The small molecule below binds the protein below.
Small molecule (SMILES): Nc1nc2c(c(-c3c(Cl)cc(Cl)cc3OCCCC(F)(F)F)n1)CN(C(=O)NC1CCC1)C2

Sequence of chain 1.A:
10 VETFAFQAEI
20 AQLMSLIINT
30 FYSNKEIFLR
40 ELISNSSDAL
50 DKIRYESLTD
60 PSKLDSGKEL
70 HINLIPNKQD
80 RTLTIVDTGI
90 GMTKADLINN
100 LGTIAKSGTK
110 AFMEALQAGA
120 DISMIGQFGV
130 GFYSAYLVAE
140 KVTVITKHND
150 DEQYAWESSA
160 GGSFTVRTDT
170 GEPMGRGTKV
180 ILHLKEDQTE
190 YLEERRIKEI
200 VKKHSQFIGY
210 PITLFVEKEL

Binding-site contacts:
Ligand atom O27 contacts residue ASN99 of chain 1.A at 2.7 Å (h-bond).
Ligand atom C5 contacts residue ASP95 of chain 1.A at 3.2 Å.
Ligand atom C7 contacts residue MET91 of chain 1.A at 3.7 Å (hydrophobic).
Ligand atom N23 contacts residue ALA48 of chain 1.A at 3.5 Å.
Ligand atom N25 contacts residue GLY90 of chain 1.A at 3.1 Å (h-bond).
Ligand atom CL33 contacts residue LEU100 of chain 1.A at 3.6 Å.
Ligand atom F31 contacts residue ALA48 of chain 1.A at 3.0 Å.
Ligand atom C2 contacts residue PHE131 of chain 1.A at 3.5 Å (hydrophobic).
Ligand atom O28 contacts residue ASN44 of chain 1.A at 3.8 Å.
Ligand atom O27 contacts residue MET91 of chain 1.A at 3.9 Å.
Ligand atom N22 contacts residue SER45 of chain 1.A at 3.6 Å.
Ligand atom N26 contacts residue MET91 of chain 1.A at 3.3 Å.
Ligand atom CL32 contacts residue TYR132 of chain 1.A at 3.8 Å.
Ligand atom N25 contacts residue MET91 of chain 1.A at 3.5 Å.
Ligand atom N23 contacts residue THR177 of chain 1.A at 3.7 Å.
Ligand atom CL33 contacts residue MET91 of chain 1.A at 3.7 Å.
Ligand atom F29 contacts residue ASP47 of chain 1.A at 3.5 Å.
Ligand atom C2 contacts residue LEU100 of chain 1.A at 3.5 Å (hydrophobic).
Ligand atom F29 contacts residue LYS51 of chain 1.A at 3.6 Å.
Ligand atom CL32 contacts residue PHE131 of chain 1.A at 3.3 Å.
Ligand atom C12 contacts residue ASN44 of chain 1.A at 3.8 Å.
Ligand atom C5 contacts residue HIS147 of chain 1.A at 3.8 Å.
Ligand atom C11 contacts residue PHE131 of chain 1.A at 3.5 Å (hydrophobic).
Ligand atom C20 contacts residue MET91 of chain 1.A at 3.3 Å (hydrophobic).
Ligand atom C19 contacts residue ASP95 of chain 1.A at 3.7 Å.
Ligand atom C19 contacts residue GLY90 of chain 1.A at 3.7 Å.
Ligand atom C7 contacts residue ILE89 of chain 1.A at 3.8 Å (hydrophobic).
Ligand atom CL32 contacts residue LYS105 of chain 1.A at 3.2 Å.
Ligand atom C3 contacts residue ASP95 of chain 1.A at 3.7 Å.
Ligand atom C13 contacts residue LEU100 of chain 1.A at 3.7 Å (hydrophobic).
Ligand atom C1 contacts residue LYS105 of chain 1.A at 3.8 Å.
Ligand atom C6 contacts residue MET91 of chain 1.A at 3.5 Å (hydrophobic).
Ligand atom C10 contacts residue ASN44 of chain 1.A at 3.8 Å.
Ligand atom F31 contacts residue ASN44 of chain 1.A at 3.6 Å.
Ligand atom N22 contacts residue ASP86 of chain 1.A at 2.9 Å (salt-bridge).
Ligand atom C7 contacts residue GLY90 of chain 1.A at 3.7 Å.
Ligand atom N24 contacts residue ASN44 of chain 1.A at 3.6 Å.
Ligand atom CL32 contacts residue ASN99 of chain 1.A at 3.8 Å.
Ligand atom C5 contacts residue GLY90 of chain 1.A at 3.4 Å.
Ligand atom F31 contacts residue ASP47 of chain 1.A at 3.3 Å.